A small-molecule ligand and the protein it binds are described below.
Small molecule (SMILES): CC(C)C[C@H](NC(=O)[C@H](CC1=CN=C2C=CC=CC12)NC(=O)[C@H](C)N)C(=O)N[C@@H](Cc1ccccc1)C(=O)N[C@@H](CCC(=O)O)C(=O)N[C@@H](C)C=O

Binding-site contacts:
Ligand atom CD1 contacts residue VAL205 of chain 2.A at 3.9 Å (hydrophobic).
Ligand atom O contacts residue VAL205 of chain 2.A at 3.4 Å (h-bond).
Ligand atom O contacts residue LYS204 of chain 2.A at 3.9 Å.
Ligand atom NE1 contacts residue ASN207 of chain 2.A at 3.7 Å.
Ligand atom N contacts residue GLU44 of chain 5.A at 3.0 Å (salt-bridge).
Ligand atom CE2 contacts residue GLU45 of chain 2.A at 3.7 Å.
Ligand atom CE1 contacts residue ALA42 of chain 2.A at 3.8 Å (hydrophobic).
Ligand atom CA contacts residue VAL205 of chain 2.A at 3.2 Å (hydrophobic).
Ligand atom CD1 contacts residue VAL40 of chain 5.A at 3.7 Å (hydrophobic).
Ligand atom CD1 contacts residue ASN74 of chain 5.A at 3.6 Å.
Ligand atom C contacts residue VAL205 of chain 2.A at 3.5 Å (hydrophobic).
Ligand atom O contacts residue ASN207 of chain 2.A at 3.3 Å (h-bond).
Ligand atom NE1 contacts residue VAL40 of chain 5.A at 3.7 Å.
Ligand atom CD1 contacts residue ASN207 of chain 2.A at 3.6 Å.
Ligand atom CD2 contacts residue GLU45 of chain 2.A at 3.8 Å.
Ligand atom CE3 contacts residue LEU41 of chain 5.A at 3.7 Å (hydrophobic).
Ligand atom CZ contacts residue SER38 of chain 2.A at 3.5 Å.
Ligand atom CD2 contacts residue LEU41 of chain 2.A at 3.6 Å (hydrophobic).
Ligand atom N contacts residue GLU44 of chain 5.A at 3.8 Å.
Ligand atom O contacts residue VAL205 of chain 2.A at 3.0 Å (h-bond).
Ligand atom NE1 contacts residue ASN74 of chain 5.A at 2.8 Å (h-bond).
Ligand atom N contacts residue VAL205 of chain 2.A at 2.9 Å (h-bond).
Ligand atom CH2 contacts residue ILE37 of chain 5.A at 3.8 Å (hydrophobic).
Ligand atom CH2 contacts residue ARG34 of chain 2.A at 3.7 Å.
Ligand atom CE1 contacts residue ALA206 of chain 2.A at 3.9 Å (hydrophobic).
Ligand atom CG contacts residue VAL40 of chain 5.A at 3.6 Å (hydrophobic).
Ligand atom CE2 contacts residue VAL40 of chain 5.A at 3.6 Å (hydrophobic).
Ligand atom CZ2 contacts residue ASN207 of chain 2.A at 3.7 Å.
Ligand atom CB contacts residue ASN49 of chain 5.A at 3.5 Å.
Ligand atom CA contacts residue GLU44 of chain 5.A at 3.6 Å.
Ligand atom CZ2 contacts residue ASN74 of chain 5.A at 3.6 Å.
Ligand atom O contacts residue ALA206 of chain 2.A at 3.2 Å.
Ligand atom CZ contacts residue ALA42 of chain 2.A at 3.5 Å (hydrophobic).
Ligand atom CE2 contacts residue ASN207 of chain 2.A at 3.6 Å.
Ligand atom O contacts residue ASN207 of chain 2.A at 2.8 Å (h-bond).
Ligand atom CD1 contacts residue SER38 of chain 2.A at 3.7 Å.
Ligand atom CB contacts residue GLU44 of chain 5.A at 3.1 Å.
Ligand atom CE2 contacts residue ASN74 of chain 5.A at 3.9 Å.
Ligand atom CD2 contacts residue VAL40 of chain 5.A at 3.5 Å (hydrophobic).
Ligand atom CZ2 contacts residue ARG34 of chain 2.A at 3.8 Å.

Sequence of chain 5.A:
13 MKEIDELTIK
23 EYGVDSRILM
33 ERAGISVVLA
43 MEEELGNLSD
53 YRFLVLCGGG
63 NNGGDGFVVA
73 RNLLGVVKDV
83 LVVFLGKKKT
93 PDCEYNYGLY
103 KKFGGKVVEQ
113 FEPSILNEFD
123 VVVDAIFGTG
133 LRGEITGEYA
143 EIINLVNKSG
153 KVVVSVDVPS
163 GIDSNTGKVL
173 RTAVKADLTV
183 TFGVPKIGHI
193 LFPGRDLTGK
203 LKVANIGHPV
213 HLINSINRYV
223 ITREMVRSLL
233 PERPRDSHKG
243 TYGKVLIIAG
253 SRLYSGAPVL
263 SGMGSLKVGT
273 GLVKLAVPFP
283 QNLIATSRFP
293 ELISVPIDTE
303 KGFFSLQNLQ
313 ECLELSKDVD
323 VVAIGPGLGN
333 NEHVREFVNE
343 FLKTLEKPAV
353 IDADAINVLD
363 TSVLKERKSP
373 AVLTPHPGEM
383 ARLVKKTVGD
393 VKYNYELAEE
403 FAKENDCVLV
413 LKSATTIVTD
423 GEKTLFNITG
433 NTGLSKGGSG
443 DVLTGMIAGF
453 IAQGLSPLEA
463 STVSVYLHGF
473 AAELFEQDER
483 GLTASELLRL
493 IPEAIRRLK

Sequence of chain 2.A:
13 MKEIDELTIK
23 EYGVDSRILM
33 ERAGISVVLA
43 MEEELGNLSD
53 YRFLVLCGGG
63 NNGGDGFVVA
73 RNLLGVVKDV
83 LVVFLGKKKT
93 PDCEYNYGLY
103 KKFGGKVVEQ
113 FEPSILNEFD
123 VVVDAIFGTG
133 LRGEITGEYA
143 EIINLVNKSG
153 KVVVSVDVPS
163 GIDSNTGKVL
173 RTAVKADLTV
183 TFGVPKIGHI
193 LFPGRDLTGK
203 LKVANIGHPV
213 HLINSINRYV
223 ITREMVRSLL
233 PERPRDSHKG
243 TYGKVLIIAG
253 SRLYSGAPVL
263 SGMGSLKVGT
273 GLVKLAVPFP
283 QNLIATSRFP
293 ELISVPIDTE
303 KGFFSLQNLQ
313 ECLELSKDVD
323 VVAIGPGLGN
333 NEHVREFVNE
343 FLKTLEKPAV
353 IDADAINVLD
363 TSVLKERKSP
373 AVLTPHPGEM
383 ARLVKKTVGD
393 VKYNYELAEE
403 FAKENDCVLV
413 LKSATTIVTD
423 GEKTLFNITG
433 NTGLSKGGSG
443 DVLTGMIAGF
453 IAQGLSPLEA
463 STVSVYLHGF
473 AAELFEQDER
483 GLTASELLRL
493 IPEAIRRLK